Sequence of chain 1.B:
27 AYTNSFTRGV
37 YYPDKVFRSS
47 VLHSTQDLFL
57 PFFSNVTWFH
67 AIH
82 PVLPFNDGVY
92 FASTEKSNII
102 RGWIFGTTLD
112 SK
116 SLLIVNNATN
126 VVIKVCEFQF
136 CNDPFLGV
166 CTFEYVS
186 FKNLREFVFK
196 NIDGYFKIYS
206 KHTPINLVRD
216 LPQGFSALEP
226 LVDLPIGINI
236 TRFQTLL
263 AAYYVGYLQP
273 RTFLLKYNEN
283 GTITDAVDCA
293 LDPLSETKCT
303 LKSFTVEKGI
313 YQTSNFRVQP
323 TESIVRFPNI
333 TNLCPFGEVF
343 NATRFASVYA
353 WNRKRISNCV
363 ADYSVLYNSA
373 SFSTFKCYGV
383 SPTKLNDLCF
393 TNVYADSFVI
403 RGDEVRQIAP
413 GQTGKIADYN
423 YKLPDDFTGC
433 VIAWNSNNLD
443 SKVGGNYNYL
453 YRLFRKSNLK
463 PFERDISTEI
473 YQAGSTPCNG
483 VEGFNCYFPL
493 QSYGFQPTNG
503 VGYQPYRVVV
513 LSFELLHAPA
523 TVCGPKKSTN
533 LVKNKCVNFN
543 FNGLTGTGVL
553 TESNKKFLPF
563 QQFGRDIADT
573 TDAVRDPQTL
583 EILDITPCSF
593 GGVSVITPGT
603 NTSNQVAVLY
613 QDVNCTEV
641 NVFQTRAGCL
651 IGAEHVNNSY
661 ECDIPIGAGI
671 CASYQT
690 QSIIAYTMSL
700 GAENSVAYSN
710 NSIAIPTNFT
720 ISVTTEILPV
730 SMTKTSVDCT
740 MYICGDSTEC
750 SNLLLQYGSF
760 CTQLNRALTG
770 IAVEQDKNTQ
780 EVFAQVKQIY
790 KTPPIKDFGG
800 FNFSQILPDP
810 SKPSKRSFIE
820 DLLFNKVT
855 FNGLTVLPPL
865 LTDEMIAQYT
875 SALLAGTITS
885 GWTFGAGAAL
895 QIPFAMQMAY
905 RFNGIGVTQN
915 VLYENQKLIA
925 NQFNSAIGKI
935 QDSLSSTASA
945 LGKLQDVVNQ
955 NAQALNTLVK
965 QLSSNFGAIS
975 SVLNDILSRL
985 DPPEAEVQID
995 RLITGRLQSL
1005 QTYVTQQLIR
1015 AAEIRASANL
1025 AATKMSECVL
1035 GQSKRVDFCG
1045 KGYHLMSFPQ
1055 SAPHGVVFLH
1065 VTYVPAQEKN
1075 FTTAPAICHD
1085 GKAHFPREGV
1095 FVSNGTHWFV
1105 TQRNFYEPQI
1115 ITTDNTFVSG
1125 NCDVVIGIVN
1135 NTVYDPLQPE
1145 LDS

Binding-site contacts:
Ligand atom C7 contacts residue LEU922 of chain 1.B at 3.6 Å (hydrophobic).
Ligand atom C8 contacts residue THR716 of chain 1.B at 4.3 Å.
Ligand atom O5 contacts residue ASN717 of chain 1.B at 2.3 Å (h-bond).
Ligand atom C1 contacts residue LEU922 of chain 1.B at 4.3 Å (hydrophobic).
Ligand atom C8 contacts residue LEU922 of chain 1.B at 3.7 Å (hydrophobic).
Ligand atom O7 contacts residue GLN1071 of chain 1.B at 3.4 Å (h-bond).
Ligand atom C3 contacts residue LEU922 of chain 1.B at 4.4 Å (hydrophobic).
Ligand atom C4 contacts residue ASN717 of chain 1.B at 4.2 Å.
Ligand atom C6 contacts residue GLN926 of chain 1.B at 4.2 Å.
Ligand atom C1 contacts residue GLN1071 of chain 1.B at 4.5 Å.
Ligand atom O4 contacts residue LEU922 of chain 1.B at 3.9 Å.
Ligand atom O7 contacts residue ASN925 of chain 1.B at 4.4 Å.
Ligand atom C1 contacts residue ASN717 of chain 1.B at 1.4 Å.
Ligand atom C8 contacts residue GLN926 of chain 1.B at 4.3 Å.
Ligand atom O5 contacts residue GLN1071 of chain 1.B at 4.2 Å.
Ligand atom O6 contacts residue ASN717 of chain 1.B at 4.5 Å.
Ligand atom O7 contacts residue LEU922 of chain 1.B at 3.6 Å.
Ligand atom N2 contacts residue LEU922 of chain 1.B at 4.1 Å.
Ligand atom C8 contacts residue ASN717 of chain 1.B at 4.4 Å.
Ligand atom C5 contacts residue ASN717 of chain 1.B at 3.6 Å.
Ligand atom C2 contacts residue ASN717 of chain 1.B at 2.4 Å.
Ligand atom C5 contacts residue LEU922 of chain 1.B at 4.0 Å (hydrophobic).
Ligand atom N2 contacts residue ASN717 of chain 1.B at 2.9 Å (h-bond).
Ligand atom O7 contacts residue ASN717 of chain 1.B at 3.4 Å (h-bond).
Ligand atom C7 contacts residue ASN717 of chain 1.B at 3.3 Å.
Ligand atom O6 contacts residue GLN926 of chain 1.B at 4.0 Å.
Ligand atom C3 contacts residue ASN717 of chain 1.B at 3.8 Å.
Ligand atom C4 contacts residue LEU922 of chain 1.B at 4.5 Å (hydrophobic).
Ligand atom C7 contacts residue GLN1071 of chain 1.B at 4.3 Å.
Ligand atom C6 contacts residue LEU922 of chain 1.B at 4.5 Å (hydrophobic).

The protein below binds the small molecule below.
Small molecule (SMILES): CC(=O)N[C@H]1[C@H](O[C@H]2[C@H](O)[C@@H](NC(C)=O)CO[C@@H]2CO)O[C@H](CO)[C@@H](O)[C@@H]1O